Binding-site contacts:
Ligand atom N2 contacts residue GLN161 of chain 1.C at 2.8 Å (h-bond).
Ligand atom C1 contacts residue GLY130 of chain 1.C at 4.0 Å.
Ligand atom C2 contacts residue ASN165 of chain 1.C at 2.4 Å.
Ligand atom O7 contacts residue GLY130 of chain 1.C at 3.3 Å.
Ligand atom O5 contacts residue GLY130 of chain 1.C at 3.0 Å (h-bond).
Ligand atom O4 contacts residue THR131 of chain 1.C at 4.0 Å.
Ligand atom C8 contacts residue TRP129 of chain 1.C at 3.6 Å (hydrophobic).
Ligand atom C6 contacts residue LEU164 of chain 1.C at 3.8 Å (hydrophobic).
Ligand atom O4 contacts residue SER114 of chain 1.C at 2.9 Å (h-bond).
Ligand atom O3 contacts residue GLN161 of chain 1.C at 3.6 Å.
Ligand atom O5 contacts residue ASN165 of chain 1.C at 2.4 Å (h-bond).
Ligand atom C7 contacts residue GLN161 of chain 1.C at 3.6 Å.
Ligand atom C4 contacts residue ASN165 of chain 1.C at 3.9 Å.
Ligand atom C2 contacts residue TRP129 of chain 1.C at 4.0 Å (hydrophobic).
Ligand atom C3 contacts residue GLN161 of chain 1.C at 3.6 Å.
Ligand atom C3 contacts residue GLY130 of chain 1.C at 3.8 Å.
Ligand atom O3 contacts residue SER114 of chain 1.C at 3.0 Å (h-bond).
Ligand atom C6 contacts residue GLY130 of chain 1.C at 3.6 Å.
Ligand atom O3 contacts residue GLU113 of chain 1.C at 3.9 Å.
Ligand atom C4 contacts residue GLY130 of chain 1.C at 4.0 Å.
Ligand atom N2 contacts residue ASN165 of chain 1.C at 2.9 Å (h-bond).
Ligand atom C5 contacts residue ASN165 of chain 1.C at 3.6 Å.
Ligand atom O6 contacts residue THR131 of chain 1.C at 3.8 Å.
Ligand atom O7 contacts residue ASN165 of chain 1.C at 2.8 Å (h-bond).
Ligand atom C7 contacts residue ASN165 of chain 1.C at 3.1 Å.
Ligand atom C5 contacts residue GLY130 of chain 1.C at 3.8 Å.
Ligand atom C3 contacts residue ASN165 of chain 1.C at 3.8 Å.
Ligand atom C5 contacts residue ASN165 of chain 1.C at 3.5 Å.
Ligand atom C5 contacts residue GLY130 of chain 1.C at 3.9 Å.
Ligand atom C4 contacts residue SER114 of chain 1.C at 3.9 Å.
Ligand atom C6 contacts residue PHE128 of chain 1.C at 3.9 Å (hydrophobic).
Ligand atom C2 contacts residue GLN161 of chain 1.C at 3.8 Å.
Ligand atom C7 contacts residue GLY130 of chain 1.C at 3.7 Å.
Ligand atom C1 contacts residue ASN165 of chain 1.C at 1.4 Å.
Ligand atom C8 contacts residue GLN161 of chain 1.C at 3.3 Å.
Ligand atom O3 contacts residue THR131 of chain 1.C at 3.8 Å.
Ligand atom O4 contacts residue GLY130 of chain 1.C at 3.5 Å.
Ligand atom C6 contacts residue ASN165 of chain 1.C at 3.8 Å.
Ligand atom O4 contacts residue TRP129 of chain 1.C at 4.0 Å.
Ligand atom O5 contacts residue THR131 of chain 1.C at 3.7 Å.

Sequence of chain 1.C:
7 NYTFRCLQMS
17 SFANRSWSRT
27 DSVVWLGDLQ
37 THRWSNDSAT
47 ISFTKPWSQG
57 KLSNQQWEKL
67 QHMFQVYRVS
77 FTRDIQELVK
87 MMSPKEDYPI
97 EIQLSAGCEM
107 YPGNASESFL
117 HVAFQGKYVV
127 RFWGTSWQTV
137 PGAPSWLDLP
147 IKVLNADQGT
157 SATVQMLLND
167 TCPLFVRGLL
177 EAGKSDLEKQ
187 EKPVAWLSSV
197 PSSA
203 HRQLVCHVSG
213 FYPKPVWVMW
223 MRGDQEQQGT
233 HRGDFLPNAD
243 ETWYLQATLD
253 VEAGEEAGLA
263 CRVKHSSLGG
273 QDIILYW

This small molecule binds to this protein.
Small molecule (SMILES): CC(=O)N[C@H]1[C@H](O[C@H]2[C@H](O)[C@@H](NC(C)=O)CO[C@@H]2CO[C@@H]2O[C@@H](C)[C@@H](O)[C@@H](O)[C@@H]2O)O[C@H](CO)[C@@H](O)[C@@H]1O